A small-molecule ligand and the protein it binds are described below.
Small molecule (SMILES): N[C@@H](CCC(=O)O)C(=O)O

Sequence of chain 1.A:
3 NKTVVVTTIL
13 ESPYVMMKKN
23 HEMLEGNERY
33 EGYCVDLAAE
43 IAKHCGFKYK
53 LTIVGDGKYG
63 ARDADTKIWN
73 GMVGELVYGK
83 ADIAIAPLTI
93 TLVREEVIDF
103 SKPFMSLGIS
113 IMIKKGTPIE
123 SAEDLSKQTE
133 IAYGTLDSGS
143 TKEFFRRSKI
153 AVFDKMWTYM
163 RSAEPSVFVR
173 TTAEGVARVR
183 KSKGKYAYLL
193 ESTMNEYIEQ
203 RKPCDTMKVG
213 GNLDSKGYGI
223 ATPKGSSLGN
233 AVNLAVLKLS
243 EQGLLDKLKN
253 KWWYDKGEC

Binding-site contacts:
Ligand atom CD contacts residue THR143 of chain 1.A at 3.3 Å.
Ligand atom N contacts residue SER142 of chain 1.A at 4.1 Å.
Ligand atom OXT contacts residue ARG96 of chain 1.A at 2.8 Å (salt-bridge).
Ligand atom O contacts residue GLY141 of chain 1.A at 3.3 Å.
Ligand atom C contacts residue ARG96 of chain 1.A at 3.4 Å.
Ligand atom CD contacts residue GLU193 of chain 1.A at 3.9 Å.
Ligand atom CA contacts residue THR91 of chain 1.A at 3.5 Å.
Ligand atom CD contacts residue LEU138 of chain 1.A at 4.0 Å (hydrophobic).
Ligand atom N contacts residue PRO89 of chain 1.A at 2.9 Å (h-bond).
Ligand atom CB contacts residue TYR61 of chain 1.A at 3.5 Å (hydrophobic).
Ligand atom N contacts residue GLU193 of chain 1.A at 2.8 Å (salt-bridge).
Ligand atom CA contacts residue GLU193 of chain 1.A at 3.3 Å.
Ligand atom O contacts residue ARG96 of chain 1.A at 2.9 Å (salt-bridge).
Ligand atom C contacts residue TYR61 of chain 1.A at 3.7 Å (hydrophobic).
Ligand atom OE1 contacts residue LEU138 of chain 1.A at 4.1 Å.
Ligand atom CA contacts residue TYR61 of chain 1.A at 4.1 Å (hydrophobic).
Ligand atom OE2 contacts residue THR143 of chain 1.A at 2.6 Å (h-bond).
Ligand atom CG contacts residue TYR61 of chain 1.A at 4.3 Å (hydrophobic).
Ligand atom CA contacts residue PRO89 of chain 1.A at 4.1 Å (hydrophobic).
Ligand atom OE2 contacts residue GLU193 of chain 1.A at 3.7 Å.
Ligand atom CA contacts residue SER142 of chain 1.A at 3.3 Å.
Ligand atom OXT contacts residue PRO89 of chain 1.A at 3.8 Å.
Ligand atom C contacts residue SER142 of chain 1.A at 3.3 Å.
Ligand atom N contacts residue TYR61 of chain 1.A at 4.0 Å.
Ligand atom O contacts residue SER142 of chain 1.A at 2.8 Å (h-bond).
Ligand atom OXT contacts residue SER142 of chain 1.A at 3.9 Å.
Ligand atom CG contacts residue GLU193 of chain 1.A at 3.6 Å.
Ligand atom N contacts residue TYR220 of chain 1.A at 3.7 Å.
Ligand atom OXT contacts residue LEU90 of chain 1.A at 3.6 Å.
Ligand atom C contacts residue THR91 of chain 1.A at 3.7 Å.
Ligand atom CB contacts residue GLU193 of chain 1.A at 4.1 Å.
Ligand atom OXT contacts residue THR91 of chain 1.A at 2.9 Å (h-bond).
Ligand atom N contacts residue THR91 of chain 1.A at 2.9 Å (h-bond).
Ligand atom CB contacts residue LEU138 of chain 1.A at 4.0 Å (hydrophobic).
Ligand atom OE1 contacts residue GLY141 of chain 1.A at 3.6 Å.
Ligand atom OXT contacts residue TYR61 of chain 1.A at 3.6 Å.
Ligand atom OE1 contacts residue SER142 of chain 1.A at 3.3 Å (h-bond).
Ligand atom O contacts residue TYR61 of chain 1.A at 3.4 Å.
Ligand atom OE1 contacts residue THR143 of chain 1.A at 3.1 Å (h-bond).
Ligand atom CG contacts residue LEU138 of chain 1.A at 3.7 Å (hydrophobic).